Sequence of chain 1.D:
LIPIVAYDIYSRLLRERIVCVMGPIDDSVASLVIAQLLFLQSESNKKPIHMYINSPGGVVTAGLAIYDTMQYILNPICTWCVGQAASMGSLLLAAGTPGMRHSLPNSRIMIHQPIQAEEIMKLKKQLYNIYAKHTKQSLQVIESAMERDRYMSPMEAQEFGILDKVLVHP

Binding-site contacts:
Ligand atom C27 contacts residue LEU48 of chain 1.C at 3.9 Å (hydrophobic).
Ligand atom C30 contacts residue ILE28 of chain 1.D at 3.9 Å (hydrophobic).
Ligand atom BR1 contacts residue PHE49 of chain 1.C at 3.5 Å.
Ligand atom C37 contacts residue ARG22 of chain 1.D at 3.3 Å.
Ligand atom C41 contacts residue PHE49 of chain 1.C at 4.0 Å (hydrophobic).
Ligand atom C20 contacts residue TRP90 of chain 1.D at 3.3 Å (hydrophobic).
Ligand atom C17 contacts residue LEU48 of chain 1.C at 4.0 Å (hydrophobic).
Ligand atom C11 contacts residue GLN51 of chain 1.C at 3.1 Å.
Ligand atom O32 contacts residue TYR82 of chain 1.C at 3.6 Å (h-bond).
Ligand atom C24 contacts residue TYR82 of chain 1.C at 3.4 Å (hydrophobic).
Ligand atom C23 contacts residue TRP90 of chain 1.D at 3.9 Å (hydrophobic).
Ligand atom C35 contacts residue SER52 of chain 1.C at 3.6 Å.
Ligand atom C37 contacts residue PHE49 of chain 1.C at 4.1 Å (hydrophobic).
Ligand atom BR1 contacts residue ARG22 of chain 1.D at 3.8 Å.
Ligand atom O1 contacts residue LEU48 of chain 1.C at 3.6 Å.
Ligand atom C23 contacts residue TYR82 of chain 1.C at 3.9 Å (hydrophobic).
Ligand atom C10 contacts residue GLN51 of chain 1.C at 4.1 Å.
Ligand atom C42 contacts residue LEU48 of chain 1.C at 4.0 Å (hydrophobic).
Ligand atom N3 contacts residue ILE28 of chain 1.D at 3.9 Å.
Ligand atom C18 contacts residue ILE28 of chain 1.D at 3.8 Å (hydrophobic).
Ligand atom C10 contacts residue LEU48 of chain 1.C at 3.9 Å (hydrophobic).
Ligand atom C11 contacts residue TYR82 of chain 1.C at 3.6 Å (hydrophobic).
Ligand atom O32 contacts residue TRP90 of chain 1.D at 3.3 Å.
Ligand atom C29 contacts residue ILE28 of chain 1.D at 3.8 Å (hydrophobic).
Ligand atom C36 contacts residue SER52 of chain 1.C at 3.9 Å.
Ligand atom C38 contacts residue ARG22 of chain 1.D at 3.2 Å.
Ligand atom C25 contacts residue THR79 of chain 1.C at 4.1 Å.
Ligand atom C46 contacts residue GLN51 of chain 1.C at 3.8 Å.
Ligand atom C39 contacts residue PHE49 of chain 1.C at 3.6 Å (hydrophobic).
Ligand atom C10 contacts residue TYR82 of chain 1.C at 4.0 Å (hydrophobic).
Ligand atom C4 contacts residue ILE28 of chain 1.D at 3.7 Å (hydrophobic).
Ligand atom BR1 contacts residue ILE19 of chain 1.D at 3.5 Å.
Ligand atom C28 contacts residue LEU48 of chain 1.C at 4.0 Å (hydrophobic).
Ligand atom C37 contacts residue SER52 of chain 1.C at 3.5 Å.
Ligand atom C21 contacts residue TRP90 of chain 1.D at 4.1 Å (hydrophobic).
Ligand atom C41 contacts residue LEU48 of chain 1.C at 4.0 Å (hydrophobic).
Ligand atom C25 contacts residue LEU114 of chain 1.D at 3.8 Å (hydrophobic).
Ligand atom C26 contacts residue LEU48 of chain 1.C at 3.7 Å (hydrophobic).
Ligand atom C36 contacts residue LEU48 of chain 1.C at 4.1 Å (hydrophobic).
Ligand atom C38 contacts residue PHE49 of chain 1.C at 3.3 Å (hydrophobic).

The protein below binds the small molecule below.
Small molecule (SMILES): CC[C@H](C)[C@H]1C(=O)N(Cc2cccc3ccccc23)C[C@@H]2N(C(=O)NCc3ccc(Br)cc3)CCC(=O)N12

Sequence of chain 1.C:
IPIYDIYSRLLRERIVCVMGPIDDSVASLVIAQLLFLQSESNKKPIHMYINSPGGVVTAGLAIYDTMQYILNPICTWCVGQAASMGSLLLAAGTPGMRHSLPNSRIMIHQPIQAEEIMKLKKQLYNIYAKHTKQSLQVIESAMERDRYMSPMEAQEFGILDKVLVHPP